Sequence of chain 1.A:
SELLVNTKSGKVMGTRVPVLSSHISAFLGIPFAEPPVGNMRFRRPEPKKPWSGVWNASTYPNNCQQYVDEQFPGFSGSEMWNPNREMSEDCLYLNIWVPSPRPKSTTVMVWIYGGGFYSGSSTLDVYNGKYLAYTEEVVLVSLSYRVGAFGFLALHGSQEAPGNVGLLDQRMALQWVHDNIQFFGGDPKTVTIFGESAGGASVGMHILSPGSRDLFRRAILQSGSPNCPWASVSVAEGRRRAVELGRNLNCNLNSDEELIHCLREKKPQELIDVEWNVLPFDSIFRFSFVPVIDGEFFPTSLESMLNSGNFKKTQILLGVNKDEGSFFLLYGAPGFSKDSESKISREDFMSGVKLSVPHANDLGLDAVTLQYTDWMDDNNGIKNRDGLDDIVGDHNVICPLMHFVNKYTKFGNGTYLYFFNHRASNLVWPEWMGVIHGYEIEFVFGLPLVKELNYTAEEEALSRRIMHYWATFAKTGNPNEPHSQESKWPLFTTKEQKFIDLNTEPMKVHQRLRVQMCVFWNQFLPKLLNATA

The protein below binds the small molecule below.
Small molecule (SMILES): CC(=O)N[C@@H]1[C@@H](O)[C@H](O)[C@@H](CO)O[C@H]1O

Binding-site contacts:
Ligand atom C7 contacts residue ASN457 of chain 1.A at 3.8 Å.
Ligand atom O5 contacts residue GLU455 of chain 1.A at 3.3 Å (salt-bridge).
Ligand atom O5 contacts residue LEU456 of chain 1.A at 3.8 Å.
Ligand atom C2 contacts residue GLU455 of chain 1.A at 3.2 Å.
Ligand atom O5 contacts residue ASN457 of chain 1.A at 2.4 Å (h-bond).
Ligand atom O3 contacts residue ASN457 of chain 1.A at 4.5 Å.
Ligand atom C1 contacts residue GLU455 of chain 1.A at 2.6 Å.
Ligand atom O3 contacts residue GLU455 of chain 1.A at 3.0 Å (salt-bridge).
Ligand atom N2 contacts residue ASN457 of chain 1.A at 2.8 Å (h-bond).
Ligand atom C1 contacts residue ASN457 of chain 1.A at 1.5 Å.
Ligand atom O7 contacts residue ASN457 of chain 1.A at 4.0 Å.
Ligand atom C2 contacts residue ASN457 of chain 1.A at 2.5 Å.
Ligand atom C4 contacts residue GLU455 of chain 1.A at 4.2 Å.
Ligand atom C5 contacts residue GLU455 of chain 1.A at 4.4 Å.
Ligand atom C3 contacts residue GLU455 of chain 1.A at 3.6 Å.
Ligand atom C1 contacts residue LEU456 of chain 1.A at 3.9 Å (hydrophobic).
Ligand atom C3 contacts residue ASN457 of chain 1.A at 3.9 Å.
Ligand atom C5 contacts residue ASN457 of chain 1.A at 3.5 Å.
Ligand atom C4 contacts residue ASN457 of chain 1.A at 4.2 Å.